Sequence of chain 1.D:
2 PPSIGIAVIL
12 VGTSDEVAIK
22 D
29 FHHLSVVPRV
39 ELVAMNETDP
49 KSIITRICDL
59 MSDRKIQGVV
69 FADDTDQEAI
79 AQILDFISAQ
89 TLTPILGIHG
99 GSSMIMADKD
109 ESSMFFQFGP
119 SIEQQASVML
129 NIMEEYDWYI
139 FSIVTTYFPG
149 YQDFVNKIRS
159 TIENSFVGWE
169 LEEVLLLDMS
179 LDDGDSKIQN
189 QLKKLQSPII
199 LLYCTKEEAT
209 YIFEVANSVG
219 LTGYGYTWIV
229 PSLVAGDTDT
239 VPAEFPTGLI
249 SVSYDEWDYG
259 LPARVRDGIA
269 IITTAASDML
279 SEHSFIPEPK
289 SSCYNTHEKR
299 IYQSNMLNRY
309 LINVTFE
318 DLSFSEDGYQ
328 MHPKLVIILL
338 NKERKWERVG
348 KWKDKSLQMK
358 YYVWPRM

Binding-site contacts:
Ligand atom C4 contacts residue ASN44 of chain 1.D at 4.2 Å.
Ligand atom C1 contacts residue ASN44 of chain 1.D at 1.4 Å.
Ligand atom C2 contacts residue ASN44 of chain 1.D at 2.5 Å.
Ligand atom C3 contacts residue ASN44 of chain 1.D at 3.7 Å.
Ligand atom C7 contacts residue ASN44 of chain 1.D at 4.0 Å.
Ligand atom N2 contacts residue ASN44 of chain 1.D at 2.8 Å (h-bond).
Ligand atom C5 contacts residue ASN44 of chain 1.D at 3.6 Å.
Ligand atom O5 contacts residue ASN44 of chain 1.D at 2.4 Å (h-bond).

The small molecule below binds the protein below.
Small molecule (SMILES): CC(=O)N[C@@H]1[C@@H](O)[C@H](O)[C@@H](CO)O[C@H]1O